Sequence of chain 1.D:
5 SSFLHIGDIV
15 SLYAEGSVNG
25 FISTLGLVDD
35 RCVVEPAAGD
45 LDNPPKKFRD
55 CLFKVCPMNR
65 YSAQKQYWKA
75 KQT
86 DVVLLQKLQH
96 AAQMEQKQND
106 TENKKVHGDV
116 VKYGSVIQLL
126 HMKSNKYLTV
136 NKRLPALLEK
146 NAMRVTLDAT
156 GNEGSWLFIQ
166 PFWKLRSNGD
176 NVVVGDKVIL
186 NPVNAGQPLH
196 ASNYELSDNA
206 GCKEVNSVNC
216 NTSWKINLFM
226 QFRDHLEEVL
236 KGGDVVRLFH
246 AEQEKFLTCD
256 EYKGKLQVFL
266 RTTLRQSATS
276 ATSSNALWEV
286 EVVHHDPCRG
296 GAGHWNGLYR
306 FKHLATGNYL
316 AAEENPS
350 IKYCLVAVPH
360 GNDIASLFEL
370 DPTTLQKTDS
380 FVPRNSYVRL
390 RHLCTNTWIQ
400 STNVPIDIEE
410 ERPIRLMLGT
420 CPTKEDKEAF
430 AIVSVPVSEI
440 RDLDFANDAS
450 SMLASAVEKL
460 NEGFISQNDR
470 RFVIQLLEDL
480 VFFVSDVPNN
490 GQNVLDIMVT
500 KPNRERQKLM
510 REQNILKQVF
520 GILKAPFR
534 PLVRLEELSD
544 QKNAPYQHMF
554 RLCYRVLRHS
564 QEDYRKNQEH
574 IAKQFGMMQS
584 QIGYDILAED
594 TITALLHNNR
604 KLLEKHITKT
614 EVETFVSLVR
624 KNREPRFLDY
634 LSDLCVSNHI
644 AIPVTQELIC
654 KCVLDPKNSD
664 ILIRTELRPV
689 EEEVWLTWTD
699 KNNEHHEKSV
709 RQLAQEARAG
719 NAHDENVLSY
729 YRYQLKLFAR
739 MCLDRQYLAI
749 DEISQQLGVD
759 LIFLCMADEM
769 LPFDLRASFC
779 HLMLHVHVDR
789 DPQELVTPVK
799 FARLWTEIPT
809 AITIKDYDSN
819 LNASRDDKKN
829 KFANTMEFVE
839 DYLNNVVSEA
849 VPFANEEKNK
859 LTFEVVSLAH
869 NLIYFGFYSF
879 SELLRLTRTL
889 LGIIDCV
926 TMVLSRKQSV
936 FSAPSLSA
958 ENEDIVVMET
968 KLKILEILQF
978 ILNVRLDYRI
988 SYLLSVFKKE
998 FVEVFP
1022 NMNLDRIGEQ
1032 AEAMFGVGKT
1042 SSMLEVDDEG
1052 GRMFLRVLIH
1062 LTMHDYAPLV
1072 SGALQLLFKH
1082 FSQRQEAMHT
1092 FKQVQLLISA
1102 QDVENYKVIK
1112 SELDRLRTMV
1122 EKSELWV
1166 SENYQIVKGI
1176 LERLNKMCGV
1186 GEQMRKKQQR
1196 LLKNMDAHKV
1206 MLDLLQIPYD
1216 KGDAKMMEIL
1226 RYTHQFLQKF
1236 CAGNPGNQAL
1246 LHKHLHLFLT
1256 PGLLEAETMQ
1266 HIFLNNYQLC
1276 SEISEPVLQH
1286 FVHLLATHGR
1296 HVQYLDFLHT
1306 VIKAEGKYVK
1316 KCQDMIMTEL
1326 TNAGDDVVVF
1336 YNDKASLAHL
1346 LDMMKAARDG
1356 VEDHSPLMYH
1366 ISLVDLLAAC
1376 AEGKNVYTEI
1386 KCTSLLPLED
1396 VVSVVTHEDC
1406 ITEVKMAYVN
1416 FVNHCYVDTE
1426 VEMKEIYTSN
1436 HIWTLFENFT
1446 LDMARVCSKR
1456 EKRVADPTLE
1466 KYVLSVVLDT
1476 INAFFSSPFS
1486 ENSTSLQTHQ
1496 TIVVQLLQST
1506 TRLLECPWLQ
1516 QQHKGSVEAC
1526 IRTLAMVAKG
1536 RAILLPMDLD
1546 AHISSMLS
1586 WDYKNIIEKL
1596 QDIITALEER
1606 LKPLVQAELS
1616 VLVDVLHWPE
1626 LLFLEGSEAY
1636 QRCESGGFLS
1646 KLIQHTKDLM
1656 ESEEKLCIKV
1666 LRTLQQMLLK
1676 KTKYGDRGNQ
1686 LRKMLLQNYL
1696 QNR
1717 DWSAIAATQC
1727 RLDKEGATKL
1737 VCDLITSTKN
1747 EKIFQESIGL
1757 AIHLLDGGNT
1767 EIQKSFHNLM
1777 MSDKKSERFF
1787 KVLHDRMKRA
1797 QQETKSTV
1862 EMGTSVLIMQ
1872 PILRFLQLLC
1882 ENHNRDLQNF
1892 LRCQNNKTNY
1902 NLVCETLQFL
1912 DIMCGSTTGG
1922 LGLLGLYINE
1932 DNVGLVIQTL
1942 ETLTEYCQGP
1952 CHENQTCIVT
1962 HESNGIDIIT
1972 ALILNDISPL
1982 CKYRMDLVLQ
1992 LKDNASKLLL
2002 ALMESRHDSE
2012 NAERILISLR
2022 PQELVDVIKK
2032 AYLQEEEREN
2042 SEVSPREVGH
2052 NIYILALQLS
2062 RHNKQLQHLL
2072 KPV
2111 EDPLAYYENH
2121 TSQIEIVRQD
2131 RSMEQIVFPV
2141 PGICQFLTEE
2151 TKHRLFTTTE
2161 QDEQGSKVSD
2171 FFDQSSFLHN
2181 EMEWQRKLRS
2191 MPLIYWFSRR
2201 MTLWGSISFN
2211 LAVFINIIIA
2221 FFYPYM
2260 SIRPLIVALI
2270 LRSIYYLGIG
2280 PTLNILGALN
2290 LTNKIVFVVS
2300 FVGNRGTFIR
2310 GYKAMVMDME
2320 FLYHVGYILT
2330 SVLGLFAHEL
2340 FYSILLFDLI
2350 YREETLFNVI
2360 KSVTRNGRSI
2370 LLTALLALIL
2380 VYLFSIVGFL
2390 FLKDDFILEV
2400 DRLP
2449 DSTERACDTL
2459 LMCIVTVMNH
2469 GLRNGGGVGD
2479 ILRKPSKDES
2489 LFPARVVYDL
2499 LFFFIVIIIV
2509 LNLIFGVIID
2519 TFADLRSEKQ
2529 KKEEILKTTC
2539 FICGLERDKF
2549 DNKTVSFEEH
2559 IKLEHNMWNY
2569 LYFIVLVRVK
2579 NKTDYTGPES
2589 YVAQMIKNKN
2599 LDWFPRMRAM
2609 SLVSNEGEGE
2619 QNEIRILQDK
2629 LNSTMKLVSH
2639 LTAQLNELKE

Binding-site contacts:
Ligand atom O6 contacts residue ARG270 of chain 1.D at 4.2 Å.
Ligand atom C6 contacts residue ARG568 of chain 1.D at 4.3 Å.
Ligand atom O53 contacts residue LYS507 of chain 1.D at 3.5 Å (salt-bridge).
Ligand atom O6 contacts residue TYR567 of chain 1.D at 3.8 Å.
Ligand atom C5 contacts residue ARG270 of chain 1.D at 4.0 Å.
Ligand atom O6 contacts residue LYS569 of chain 1.D at 3.4 Å.
Ligand atom O51 contacts residue GLU511 of chain 1.D at 4.3 Å.
Ligand atom O51 contacts residue LYS569 of chain 1.D at 3.8 Å.
Ligand atom O43 contacts residue THR268 of chain 1.D at 3.0 Å (h-bond).
Ligand atom O1 contacts residue ARG568 of chain 1.D at 3.3 Å (salt-bridge).
Ligand atom O42 contacts residue LEU269 of chain 1.D at 3.5 Å (h-bond).
Ligand atom O5 contacts residue LYS569 of chain 1.D at 3.1 Å.
Ligand atom O51 contacts residue ARG510 of chain 1.D at 3.3 Å (salt-bridge).
Ligand atom P5 contacts residue TYR567 of chain 1.D at 3.7 Å.
Ligand atom P5 contacts residue ARG510 of chain 1.D at 4.0 Å.
Ligand atom O51 contacts residue TYR567 of chain 1.D at 4.0 Å.
Ligand atom P5 contacts residue ARG270 of chain 1.D at 3.7 Å.
Ligand atom P1 contacts residue ARG568 of chain 1.D at 4.2 Å.
Ligand atom O42 contacts residue THR268 of chain 1.D at 3.6 Å (h-bond).
Ligand atom C5 contacts residue LYS569 of chain 1.D at 3.9 Å.
Ligand atom P4 contacts residue THR268 of chain 1.D at 3.8 Å.
Ligand atom O52 contacts residue ARG270 of chain 1.D at 3.7 Å.
Ligand atom O4 contacts residue ARG270 of chain 1.D at 3.7 Å.
Ligand atom O11 contacts residue ARG568 of chain 1.D at 3.2 Å (salt-bridge).
Ligand atom O52 contacts residue LYS569 of chain 1.D at 3.8 Å.
Ligand atom O52 contacts residue TYR567 of chain 1.D at 2.4 Å (h-bond).
Ligand atom O5 contacts residue ARG270 of chain 1.D at 4.3 Å.
Ligand atom O51 contacts residue LYS507 of chain 1.D at 3.6 Å.
Ligand atom O43 contacts residue ARG266 of chain 1.D at 2.5 Å (salt-bridge).
Ligand atom O42 contacts residue ARG266 of chain 1.D at 4.2 Å.
Ligand atom P5 contacts residue LYS569 of chain 1.D at 3.9 Å.
Ligand atom O53 contacts residue ARG270 of chain 1.D at 2.7 Å (salt-bridge).
Ligand atom P5 contacts residue LYS507 of chain 1.D at 4.1 Å.
Ligand atom O43 contacts residue ARG270 of chain 1.D at 4.1 Å.
Ligand atom P4 contacts residue ARG266 of chain 1.D at 3.6 Å.
Ligand atom C6 contacts residue LYS569 of chain 1.D at 3.6 Å.
Ligand atom O52 contacts residue ARG510 of chain 1.D at 3.5 Å (salt-bridge).
Ligand atom O41 contacts residue ARG266 of chain 1.D at 3.8 Å.
Ligand atom O52 contacts residue LYS507 of chain 1.D at 4.1 Å.
Ligand atom O3 contacts residue ARG568 of chain 1.D at 3.7 Å.

This small molecule binds to this protein.
Small molecule (SMILES): O=P(O)(O)O[C@@H]1[C@H](O)[C@H](O)[C@@H](OP(=O)(O)O)[C@H](OP(=O)(O)O)[C@H]1O